Binding-site contacts:
Ligand atom C4 contacts residue ASN87 of chain 60.Q at 4.2 Å.
Ligand atom C6 contacts residue LEU151 of chain 60.Q at 3.8 Å (hydrophobic).
Ligand atom O7 contacts residue ASP85 of chain 60.Q at 4.3 Å.
Ligand atom C1 contacts residue ASN87 of chain 60.Q at 1.4 Å.
Ligand atom C4 contacts residue LEU151 of chain 60.Q at 4.4 Å (hydrophobic).
Ligand atom O5 contacts residue SER79 of chain 60.Q at 4.4 Å.
Ligand atom C5 contacts residue LEU151 of chain 60.Q at 4.1 Å (hydrophobic).
Ligand atom C2 contacts residue ASN87 of chain 60.Q at 2.4 Å.
Ligand atom C3 contacts residue ASN87 of chain 60.Q at 3.7 Å.
Ligand atom O5 contacts residue SER89 of chain 60.Q at 4.1 Å.
Ligand atom N2 contacts residue ASN87 of chain 60.Q at 2.9 Å (h-bond).
Ligand atom C5 contacts residue ASN87 of chain 60.Q at 3.7 Å.
Ligand atom C1 contacts residue SER89 of chain 60.Q at 4.5 Å.
Ligand atom O6 contacts residue LEU151 of chain 60.Q at 3.4 Å.
Ligand atom C7 contacts residue ASN87 of chain 60.Q at 3.6 Å.
Ligand atom O5 contacts residue ASN87 of chain 60.Q at 2.3 Å (h-bond).
Ligand atom O7 contacts residue ASN87 of chain 60.Q at 3.9 Å.
Ligand atom O4 contacts residue LEU151 of chain 60.Q at 3.7 Å.
Ligand atom C5 contacts residue SER89 of chain 60.Q at 4.3 Å.

A small-molecule ligand and the protein it binds are described below.
Small molecule (SMILES): CC(=O)N[C@@H]1[C@@H](O)[C@H](O)[C@@H](CO)O[C@H]1O

Sequence of chain 60.Q:
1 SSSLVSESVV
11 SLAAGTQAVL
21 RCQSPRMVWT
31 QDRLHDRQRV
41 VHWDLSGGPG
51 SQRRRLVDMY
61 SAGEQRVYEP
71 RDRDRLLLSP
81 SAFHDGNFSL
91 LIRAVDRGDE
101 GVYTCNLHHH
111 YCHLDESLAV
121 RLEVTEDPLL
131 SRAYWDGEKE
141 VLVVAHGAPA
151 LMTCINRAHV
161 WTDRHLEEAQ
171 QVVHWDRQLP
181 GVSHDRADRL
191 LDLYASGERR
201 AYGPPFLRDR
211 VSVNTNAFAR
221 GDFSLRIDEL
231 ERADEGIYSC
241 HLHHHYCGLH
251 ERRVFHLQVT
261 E